Binding-site contacts:
Ligand atom O2' contacts residue ILE72 of chain 1.F at 3.8 Å.
Ligand atom CG contacts residue VAL21 of chain 1.F at 3.8 Å (hydrophobic).
Ligand atom C6 contacts residue ASP89 of chain 1.F at 3.8 Å.
Ligand atom O3' contacts residue GLU71 of chain 1.F at 2.7 Å (salt-bridge).
Ligand atom C2' contacts residue GLU71 of chain 1.F at 3.4 Å.
Ligand atom C8 contacts residue PRO107 of chain 1.F at 3.8 Å (hydrophobic).
Ligand atom N7 contacts residue GOL1 of chain 1.K at 2.8 Å (h-bond).
Ligand atom C8 contacts residue GOL1 of chain 1.K at 3.4 Å.
Ligand atom N1 contacts residue PHE90 of chain 1.F at 3.0 Å (h-bond).
Ligand atom O3' contacts residue ALA76 of chain 1.F at 3.7 Å.
Ligand atom N1 contacts residue ILE72 of chain 1.F at 3.8 Å.
Ligand atom N7 contacts residue PRO107 of chain 1.F at 3.8 Å.
Ligand atom CG contacts residue ASN105 of chain 1.F at 3.4 Å.
Ligand atom N9 contacts residue ILE72 of chain 1.F at 3.7 Å.
Ligand atom N1 contacts residue ASP89 of chain 1.F at 3.7 Å.
Ligand atom N3 contacts residue ILE72 of chain 1.F at 3.2 Å (h-bond).
Ligand atom N contacts residue ASN105 of chain 1.F at 2.8 Å (h-bond).
Ligand atom O2' contacts residue GLU71 of chain 1.F at 2.6 Å (salt-bridge).
Ligand atom N6 contacts residue PHE146 of chain 1.F at 3.8 Å.
Ligand atom N contacts residue ALA47 of chain 1.F at 2.8 Å (h-bond).
Ligand atom C5 contacts residue ILE72 of chain 1.F at 3.7 Å (hydrophobic).
Ligand atom O2' contacts residue ASP73 of chain 1.F at 3.7 Å.
Ligand atom O4' contacts residue ALA47 of chain 1.F at 3.3 Å.
Ligand atom C2 contacts residue ALA88 of chain 1.F at 3.6 Å (hydrophobic).
Ligand atom SD contacts residue PRO107 of chain 1.F at 3.6 Å (h-bond).
Ligand atom C6 contacts residue PHE146 of chain 1.F at 3.6 Å (hydrophobic).
Ligand atom SD contacts residue ASN105 of chain 1.F at 3.5 Å (h-bond).
Ligand atom CB contacts residue VAL21 of chain 1.F at 3.6 Å (hydrophobic).
Ligand atom C3' contacts residue GLU71 of chain 1.F at 3.6 Å.
Ligand atom N6 contacts residue GOL1 of chain 1.K at 2.9 Å (h-bond).
Ligand atom N6 contacts residue ASP89 of chain 1.F at 2.9 Å (salt-bridge).
Ligand atom C2 contacts residue PHE90 of chain 1.F at 3.7 Å (hydrophobic).
Ligand atom N3 contacts residue ALA47 of chain 1.F at 3.6 Å.
Ligand atom C2 contacts residue ILE72 of chain 1.F at 3.4 Å (hydrophobic).
Ligand atom C1' contacts residue GLU71 of chain 1.F at 3.4 Å.
Ligand atom C4 contacts residue ILE72 of chain 1.F at 3.5 Å (hydrophobic).
Ligand atom CB contacts residue ASN105 of chain 1.F at 3.5 Å.
Ligand atom CB contacts residue ALA47 of chain 1.F at 3.8 Å (hydrophobic).
Ligand atom N1 contacts residue ALA88 of chain 1.F at 3.7 Å.
Ligand atom C4' contacts residue ALA47 of chain 1.F at 3.8 Å (hydrophobic).

Sequence of chain 1.F:
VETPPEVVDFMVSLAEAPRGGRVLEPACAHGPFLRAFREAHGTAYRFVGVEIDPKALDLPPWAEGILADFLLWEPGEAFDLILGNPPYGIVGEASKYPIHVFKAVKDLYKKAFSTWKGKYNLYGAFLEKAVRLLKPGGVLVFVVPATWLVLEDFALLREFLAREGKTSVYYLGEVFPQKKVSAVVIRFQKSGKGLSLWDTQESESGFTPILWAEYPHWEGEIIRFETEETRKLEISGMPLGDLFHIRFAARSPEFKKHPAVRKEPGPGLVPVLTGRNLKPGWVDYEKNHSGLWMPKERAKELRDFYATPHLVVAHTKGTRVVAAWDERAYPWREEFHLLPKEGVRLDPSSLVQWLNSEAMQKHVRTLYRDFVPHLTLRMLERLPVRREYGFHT

The protein below binds the small molecule below.
Small molecule (SMILES): NCCSC[C@H]1O[C@@H](n2cnc3c(N)ncnc32)[C@H](O)[C@@H]1O